Binding-site contacts:
Ligand atom C1 contacts residue TRP233 of chain 1.J at 3.8 Å (hydrophobic).
Ligand atom C6 contacts residue TYR158 of chain 1.J at 3.8 Å (hydrophobic).
Ligand atom C6 contacts residue PRO157 of chain 1.J at 3.7 Å (hydrophobic).
Ligand atom C3 contacts residue TRP65 of chain 1.J at 3.6 Å (hydrophobic).
Ligand atom C3 contacts residue ASP68 of chain 1.J at 3.4 Å.
Ligand atom O6 contacts residue GLU156 of chain 1.J at 2.6 Å (salt-bridge).
Ligand atom O1 contacts residue LYS18 of chain 1.J at 3.1 Å (salt-bridge).
Ligand atom O1 contacts residue ASP17 of chain 1.J at 2.9 Å (salt-bridge).
Ligand atom C4 contacts residue TRP343 of chain 1.J at 3.7 Å (hydrophobic).
Ligand atom C1 contacts residue ASP17 of chain 1.J at 3.4 Å.
Ligand atom C2 contacts residue TRP233 of chain 1.J at 4.0 Å (hydrophobic).
Ligand atom O5 contacts residue TYR158 of chain 1.J at 3.3 Å.
Ligand atom O4 contacts residue ARG347 of chain 1.J at 3.5 Å (salt-bridge).
Ligand atom O3 contacts residue TRP65 of chain 1.J at 3.5 Å (h-bond).
Ligand atom C2 contacts residue GLU114 of chain 1.J at 3.4 Å.
Ligand atom O6 contacts residue TYR158 of chain 1.J at 2.8 Å (h-bond).
Ligand atom C2 contacts residue TRP343 of chain 1.J at 4.0 Å (hydrophobic).
Ligand atom O3 contacts residue ALA66 of chain 1.J at 3.3 Å.
Ligand atom C6 contacts residue ARG347 of chain 1.J at 4.0 Å.
Ligand atom O6 contacts residue PRO157 of chain 1.J at 3.1 Å.
Ligand atom C6 contacts residue PHE159 of chain 1.J at 3.9 Å (hydrophobic).
Ligand atom C1 contacts residue LYS18 of chain 1.J at 3.7 Å.
Ligand atom C2 contacts residue ASP68 of chain 1.J at 3.2 Å.
Ligand atom O5 contacts residue ASP17 of chain 1.J at 3.9 Å.
Ligand atom C6 contacts residue TRP343 of chain 1.J at 3.7 Å (hydrophobic).
Ligand atom C4 contacts residue ARG69 of chain 1.J at 3.8 Å.
Ligand atom O3 contacts residue TRP343 of chain 1.J at 3.6 Å.
Ligand atom O2 contacts residue LYS18 of chain 1.J at 3.4 Å (salt-bridge).
Ligand atom O2 contacts residue TRP65 of chain 1.J at 3.2 Å (h-bond).
Ligand atom C1 contacts residue TYR158 of chain 1.J at 3.6 Å (hydrophobic).
Ligand atom C5 contacts residue GLU156 of chain 1.J at 3.6 Å.
Ligand atom O3 contacts residue ASP68 of chain 1.J at 2.5 Å (salt-bridge).
Ligand atom O2 contacts residue ALA66 of chain 1.J at 3.5 Å.
Ligand atom C4 contacts residue TYR158 of chain 1.J at 4.0 Å (hydrophobic).
Ligand atom O3 contacts residue ARG69 of chain 1.J at 2.9 Å (salt-bridge).
Ligand atom O4 contacts residue ARG69 of chain 1.J at 2.8 Å (salt-bridge).
Ligand atom C6 contacts residue GLU156 of chain 1.J at 3.0 Å.
Ligand atom O2 contacts residue ASP68 of chain 1.J at 2.6 Å (salt-bridge).
Ligand atom O1 contacts residue ASN15 of chain 1.J at 3.6 Å (h-bond).
Ligand atom O2 contacts residue GLU114 of chain 1.J at 2.6 Å (salt-bridge).

Sequence of chain 1.J:
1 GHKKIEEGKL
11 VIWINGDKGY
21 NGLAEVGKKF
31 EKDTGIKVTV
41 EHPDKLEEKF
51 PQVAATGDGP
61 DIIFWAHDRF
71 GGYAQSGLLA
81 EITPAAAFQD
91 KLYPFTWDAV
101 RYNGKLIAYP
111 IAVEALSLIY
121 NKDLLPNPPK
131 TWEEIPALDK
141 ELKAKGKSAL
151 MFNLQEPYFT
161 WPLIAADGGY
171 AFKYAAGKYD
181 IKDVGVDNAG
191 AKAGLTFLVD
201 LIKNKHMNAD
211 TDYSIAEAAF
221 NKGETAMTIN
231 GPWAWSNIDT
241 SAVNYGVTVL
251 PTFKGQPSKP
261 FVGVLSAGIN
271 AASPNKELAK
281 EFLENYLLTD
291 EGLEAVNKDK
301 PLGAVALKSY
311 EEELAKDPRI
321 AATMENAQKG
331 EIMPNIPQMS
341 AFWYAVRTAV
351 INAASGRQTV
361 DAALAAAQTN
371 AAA

A protein and the small-molecule ligand that binds it are described below.
Small molecule (SMILES): OC[C@H]1O[C@H](O[C@H]2[C@H](O)[C@@H](O)[C@@H](O)O[C@@H]2CO)[C@H](O)[C@@H](O)[C@@H]1O